Sequence of chain 1.R:
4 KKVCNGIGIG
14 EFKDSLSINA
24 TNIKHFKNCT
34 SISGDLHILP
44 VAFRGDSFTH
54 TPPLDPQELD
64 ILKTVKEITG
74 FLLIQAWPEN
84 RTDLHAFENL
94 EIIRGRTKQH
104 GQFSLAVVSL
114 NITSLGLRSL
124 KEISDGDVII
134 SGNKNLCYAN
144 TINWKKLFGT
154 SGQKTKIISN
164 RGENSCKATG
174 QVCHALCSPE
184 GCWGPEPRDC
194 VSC

This small molecule binds to this protein.
Small molecule (SMILES): CC(=O)N[C@H]1[C@H](O[C@H]2[C@H](O)[C@@H](NC(C)=O)CO[C@@H]2CO)O[C@H](CO)[C@@H](O)[C@@H]1O

Binding-site contacts:
Ligand atom C7 contacts residue GLU82 of chain 1.R at 3.5 Å.
Ligand atom C2 contacts residue GLU82 of chain 1.R at 4.0 Å.
Ligand atom N2 contacts residue ASN114 of chain 1.R at 2.8 Å (h-bond).
Ligand atom C6 contacts residue THR116 of chain 1.R at 3.9 Å.
Ligand atom C7 contacts residue ASN114 of chain 1.R at 3.6 Å.
Ligand atom O6 contacts residue THR116 of chain 1.R at 3.4 Å.
Ligand atom C5 contacts residue ASN138 of chain 1.R at 3.5 Å.
Ligand atom C1 contacts residue ASN114 of chain 1.R at 1.4 Å.
Ligand atom C2 contacts residue ASN114 of chain 1.R at 2.4 Å.
Ligand atom O7 contacts residue ASN83 of chain 1.R at 3.7 Å.
Ligand atom C1 contacts residue GLU82 of chain 1.R at 4.2 Å.
Ligand atom O5 contacts residue ASN138 of chain 1.R at 3.2 Å (h-bond).
Ligand atom C1 contacts residue ASN138 of chain 1.R at 3.6 Å.
Ligand atom O7 contacts residue ASN114 of chain 1.R at 3.9 Å.
Ligand atom C4 contacts residue ASN114 of chain 1.R at 4.2 Å.
Ligand atom N2 contacts residue GLU82 of chain 1.R at 3.8 Å.
Ligand atom C5 contacts residue ASN114 of chain 1.R at 3.7 Å.
Ligand atom C8 contacts residue GLU82 of chain 1.R at 3.8 Å.
Ligand atom O7 contacts residue GLU82 of chain 1.R at 3.0 Å (salt-bridge).
Ligand atom O5 contacts residue ASN114 of chain 1.R at 2.3 Å (h-bond).
Ligand atom C3 contacts residue ASN114 of chain 1.R at 3.7 Å.
Ligand atom C6 contacts residue ASN138 of chain 1.R at 3.9 Å.